Sequence of chain 1.A:
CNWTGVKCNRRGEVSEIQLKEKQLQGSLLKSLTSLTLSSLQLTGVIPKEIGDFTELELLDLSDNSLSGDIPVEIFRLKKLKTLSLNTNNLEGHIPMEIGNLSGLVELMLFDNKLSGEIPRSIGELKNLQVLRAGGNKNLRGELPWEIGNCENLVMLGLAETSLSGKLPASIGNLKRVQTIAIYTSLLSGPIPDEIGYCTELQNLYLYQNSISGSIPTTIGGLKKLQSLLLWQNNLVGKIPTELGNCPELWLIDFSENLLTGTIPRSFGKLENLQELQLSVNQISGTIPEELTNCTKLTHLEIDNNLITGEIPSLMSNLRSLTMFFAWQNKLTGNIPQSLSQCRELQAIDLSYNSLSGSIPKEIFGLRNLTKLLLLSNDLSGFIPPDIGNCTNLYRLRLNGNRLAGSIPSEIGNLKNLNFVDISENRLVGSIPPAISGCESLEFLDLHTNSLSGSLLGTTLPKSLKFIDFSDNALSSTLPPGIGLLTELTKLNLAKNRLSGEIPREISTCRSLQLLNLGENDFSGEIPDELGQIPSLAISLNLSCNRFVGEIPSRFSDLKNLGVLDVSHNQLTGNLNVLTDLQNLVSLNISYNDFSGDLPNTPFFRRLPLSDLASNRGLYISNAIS

Binding-site contacts:
Ligand atom O3 contacts residue ASP393 of chain 1.A at 4.5 Å.
Ligand atom C8 contacts residue GLY372 of chain 1.A at 4.2 Å.
Ligand atom O7 contacts residue GLY372 of chain 1.A at 3.6 Å.
Ligand atom C1 contacts residue ASP393 of chain 1.A at 4.2 Å.
Ligand atom C7 contacts residue LYS368 of chain 1.A at 4.5 Å.
Ligand atom C8 contacts residue ASP393 of chain 1.A at 3.2 Å.
Ligand atom C4 contacts residue ASN396 of chain 1.A at 4.1 Å.
Ligand atom C7 contacts residue ASP393 of chain 1.A at 3.4 Å.
Ligand atom C3 contacts residue ASN396 of chain 1.A at 3.7 Å.
Ligand atom C1 contacts residue ASN396 of chain 1.A at 1.4 Å.
Ligand atom C8 contacts residue LYS368 of chain 1.A at 3.1 Å.
Ligand atom C8 contacts residue GLU369 of chain 1.A at 3.8 Å.
Ligand atom O7 contacts residue ASN396 of chain 1.A at 3.1 Å (h-bond).
Ligand atom C8 contacts residue ASN396 of chain 1.A at 4.5 Å.
Ligand atom C7 contacts residue GLY372 of chain 1.A at 4.3 Å.
Ligand atom C2 contacts residue ASP393 of chain 1.A at 3.8 Å.
Ligand atom C3 contacts residue ASP393 of chain 1.A at 4.1 Å.
Ligand atom C2 contacts residue ASN396 of chain 1.A at 2.3 Å.
Ligand atom C5 contacts residue ASN396 of chain 1.A at 3.6 Å.
Ligand atom C7 contacts residue ASN396 of chain 1.A at 3.2 Å.
Ligand atom N2 contacts residue ASN396 of chain 1.A at 2.8 Å (h-bond).
Ligand atom N2 contacts residue ASP393 of chain 1.A at 2.7 Å (salt-bridge).
Ligand atom O5 contacts residue ASN396 of chain 1.A at 2.4 Å (h-bond).

The small molecule below binds the protein below.
Small molecule (SMILES): CC(=O)N[C@H]1[C@H](O[C@H]2[C@H](O)[C@@H](NC(C)=O)CO[C@@H]2CO)O[C@H](CO)[C@@H](O)[C@@H]1O